Binding-site contacts:
Ligand atom O7 contacts residue ASN389 of chain 1.B at 3.8 Å.
Ligand atom C3 contacts residue ASN389 of chain 1.B at 3.8 Å.
Ligand atom C5 contacts residue ASN389 of chain 1.B at 3.6 Å.
Ligand atom C8 contacts residue SER26 of chain 1.B at 3.9 Å.
Ligand atom C1 contacts residue ASN389 of chain 1.B at 1.4 Å.
Ligand atom O5 contacts residue ASN389 of chain 1.B at 2.4 Å (h-bond).
Ligand atom N2 contacts residue ASN389 of chain 1.B at 2.9 Å (h-bond).
Ligand atom C4 contacts residue ASN389 of chain 1.B at 4.3 Å.
Ligand atom C7 contacts residue ASN389 of chain 1.B at 3.5 Å.
Ligand atom C2 contacts residue ASN389 of chain 1.B at 2.6 Å.

This small molecule binds to this protein.
Small molecule (SMILES): CC(=O)N[C@H]1[C@H](O[C@H]2[C@H](O)[C@@H](NC(C)=O)CO[C@@H]2CO)O[C@H](CO)[C@@H](O)[C@@H]1O

Sequence of chain 1.B:
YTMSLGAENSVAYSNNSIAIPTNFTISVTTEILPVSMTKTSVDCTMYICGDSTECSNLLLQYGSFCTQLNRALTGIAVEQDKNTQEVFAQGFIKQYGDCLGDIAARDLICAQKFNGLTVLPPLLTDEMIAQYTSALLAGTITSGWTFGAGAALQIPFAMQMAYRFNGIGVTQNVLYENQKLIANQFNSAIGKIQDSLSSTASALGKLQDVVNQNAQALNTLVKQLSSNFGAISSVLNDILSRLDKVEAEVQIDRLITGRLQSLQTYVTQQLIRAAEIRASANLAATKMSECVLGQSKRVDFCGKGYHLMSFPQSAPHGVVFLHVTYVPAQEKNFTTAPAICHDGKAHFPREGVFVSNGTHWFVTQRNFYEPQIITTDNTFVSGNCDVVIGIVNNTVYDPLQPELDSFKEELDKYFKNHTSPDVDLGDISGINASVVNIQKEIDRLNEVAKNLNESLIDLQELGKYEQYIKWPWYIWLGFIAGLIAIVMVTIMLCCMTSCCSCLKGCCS